Sequence of chain 1.C:
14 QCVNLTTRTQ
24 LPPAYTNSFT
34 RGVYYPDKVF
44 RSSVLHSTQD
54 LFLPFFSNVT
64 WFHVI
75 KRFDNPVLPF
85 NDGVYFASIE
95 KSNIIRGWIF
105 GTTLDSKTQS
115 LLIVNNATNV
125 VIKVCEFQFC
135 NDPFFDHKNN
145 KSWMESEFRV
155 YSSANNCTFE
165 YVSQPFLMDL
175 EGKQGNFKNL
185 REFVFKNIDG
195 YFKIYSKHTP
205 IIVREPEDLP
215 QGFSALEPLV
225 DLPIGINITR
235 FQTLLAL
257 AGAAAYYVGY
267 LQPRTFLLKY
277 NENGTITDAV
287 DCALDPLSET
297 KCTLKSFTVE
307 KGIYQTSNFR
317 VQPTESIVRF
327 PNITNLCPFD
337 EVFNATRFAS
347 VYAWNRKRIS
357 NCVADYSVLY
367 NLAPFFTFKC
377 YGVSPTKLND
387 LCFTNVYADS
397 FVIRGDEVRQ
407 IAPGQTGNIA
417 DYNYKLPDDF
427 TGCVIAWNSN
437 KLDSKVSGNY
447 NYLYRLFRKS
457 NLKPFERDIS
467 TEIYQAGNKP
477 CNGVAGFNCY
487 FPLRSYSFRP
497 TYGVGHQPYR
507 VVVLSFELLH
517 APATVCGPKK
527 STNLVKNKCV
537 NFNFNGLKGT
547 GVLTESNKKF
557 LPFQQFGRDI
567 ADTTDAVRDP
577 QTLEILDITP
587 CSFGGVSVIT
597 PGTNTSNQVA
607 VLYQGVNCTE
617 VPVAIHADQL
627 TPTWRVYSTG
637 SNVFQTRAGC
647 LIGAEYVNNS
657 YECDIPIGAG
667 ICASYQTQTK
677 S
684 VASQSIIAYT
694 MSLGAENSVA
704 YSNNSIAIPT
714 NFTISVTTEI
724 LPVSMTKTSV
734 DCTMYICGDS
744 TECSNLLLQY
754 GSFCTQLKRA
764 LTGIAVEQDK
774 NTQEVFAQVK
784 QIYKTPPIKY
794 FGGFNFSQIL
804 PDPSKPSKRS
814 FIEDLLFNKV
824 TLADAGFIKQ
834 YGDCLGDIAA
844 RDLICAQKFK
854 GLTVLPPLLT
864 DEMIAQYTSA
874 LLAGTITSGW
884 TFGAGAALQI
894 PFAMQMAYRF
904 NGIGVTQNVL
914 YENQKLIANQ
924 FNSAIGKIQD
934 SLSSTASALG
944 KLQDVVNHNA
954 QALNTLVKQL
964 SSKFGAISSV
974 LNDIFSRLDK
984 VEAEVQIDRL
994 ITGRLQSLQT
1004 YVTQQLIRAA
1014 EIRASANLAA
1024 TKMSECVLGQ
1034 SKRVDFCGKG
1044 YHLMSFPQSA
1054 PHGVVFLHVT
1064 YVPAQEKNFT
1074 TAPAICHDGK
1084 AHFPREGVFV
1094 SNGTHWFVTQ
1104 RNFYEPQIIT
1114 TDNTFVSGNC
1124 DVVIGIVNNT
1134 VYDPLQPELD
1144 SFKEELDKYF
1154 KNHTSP

Sequence of chain 1.A:
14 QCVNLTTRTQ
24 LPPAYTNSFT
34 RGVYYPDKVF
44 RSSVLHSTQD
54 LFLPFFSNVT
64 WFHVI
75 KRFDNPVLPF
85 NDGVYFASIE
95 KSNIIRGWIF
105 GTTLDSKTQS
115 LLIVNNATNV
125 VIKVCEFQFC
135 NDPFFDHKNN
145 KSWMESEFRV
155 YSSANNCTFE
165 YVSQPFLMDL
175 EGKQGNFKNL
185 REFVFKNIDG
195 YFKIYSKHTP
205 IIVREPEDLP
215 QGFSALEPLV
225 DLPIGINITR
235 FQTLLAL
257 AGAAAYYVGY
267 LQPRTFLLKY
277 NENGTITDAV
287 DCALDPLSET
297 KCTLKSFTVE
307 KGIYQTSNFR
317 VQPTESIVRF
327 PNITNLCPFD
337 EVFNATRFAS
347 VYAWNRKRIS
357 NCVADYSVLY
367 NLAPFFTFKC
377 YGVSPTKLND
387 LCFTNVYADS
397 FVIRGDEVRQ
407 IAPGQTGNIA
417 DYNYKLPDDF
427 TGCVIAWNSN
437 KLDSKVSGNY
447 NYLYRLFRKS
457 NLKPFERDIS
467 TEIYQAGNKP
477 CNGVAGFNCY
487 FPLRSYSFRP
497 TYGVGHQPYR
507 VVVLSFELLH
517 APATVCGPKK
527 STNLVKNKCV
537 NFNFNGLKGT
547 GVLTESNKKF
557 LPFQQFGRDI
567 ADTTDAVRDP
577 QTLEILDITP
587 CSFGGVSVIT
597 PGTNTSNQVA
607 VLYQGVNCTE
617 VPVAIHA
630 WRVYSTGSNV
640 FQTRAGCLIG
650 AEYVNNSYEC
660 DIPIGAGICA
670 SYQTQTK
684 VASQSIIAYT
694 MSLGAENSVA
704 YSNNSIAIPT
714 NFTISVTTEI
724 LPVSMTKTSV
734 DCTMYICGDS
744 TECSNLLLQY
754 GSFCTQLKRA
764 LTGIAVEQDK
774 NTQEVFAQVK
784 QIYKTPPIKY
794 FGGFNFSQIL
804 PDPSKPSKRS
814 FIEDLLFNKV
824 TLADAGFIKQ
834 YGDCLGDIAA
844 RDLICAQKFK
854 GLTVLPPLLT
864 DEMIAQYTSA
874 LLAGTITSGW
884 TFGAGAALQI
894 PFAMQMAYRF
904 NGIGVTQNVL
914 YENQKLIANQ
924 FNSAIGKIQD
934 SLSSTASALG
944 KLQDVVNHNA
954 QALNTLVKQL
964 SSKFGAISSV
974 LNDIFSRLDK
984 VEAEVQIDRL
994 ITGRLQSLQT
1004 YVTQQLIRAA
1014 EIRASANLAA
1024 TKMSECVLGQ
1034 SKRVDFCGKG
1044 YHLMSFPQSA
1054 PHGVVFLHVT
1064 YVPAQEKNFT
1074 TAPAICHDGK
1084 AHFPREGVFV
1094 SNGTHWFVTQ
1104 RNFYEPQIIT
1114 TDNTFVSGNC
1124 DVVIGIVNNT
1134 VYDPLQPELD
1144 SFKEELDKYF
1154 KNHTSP

This protein binds this small molecule.
Small molecule (SMILES): CC(=O)N[C@@H]1[C@@H](O)[C@H](O)[C@@H](CO)O[C@H]1O

Binding-site contacts:
Ligand atom C3 contacts residue ASN160 of chain 1.A at 3.6 Å.
Ligand atom O5 contacts residue ASN160 of chain 1.A at 2.3 Å (h-bond).
Ligand atom C7 contacts residue ASN160 of chain 1.A at 3.3 Å.
Ligand atom C1 contacts residue GLU130 of chain 1.A at 4.1 Å.
Ligand atom C1 contacts residue ASN160 of chain 1.A at 1.5 Å.
Ligand atom C2 contacts residue ASN160 of chain 1.A at 2.2 Å.
Ligand atom C8 contacts residue ALA349 of chain 1.C at 4.5 Å (hydrophobic).
Ligand atom N2 contacts residue ASN160 of chain 1.A at 2.8 Å (h-bond).
Ligand atom O6 contacts residue ASN159 of chain 1.A at 4.3 Å.
Ligand atom O5 contacts residue ASN159 of chain 1.A at 3.7 Å.
Ligand atom C4 contacts residue ASN160 of chain 1.A at 4.1 Å.
Ligand atom C5 contacts residue ASN160 of chain 1.A at 3.7 Å.
Ligand atom C1 contacts residue ASN159 of chain 1.A at 4.4 Å.
Ligand atom C8 contacts residue ASN160 of chain 1.A at 4.5 Å.
Ligand atom O7 contacts residue ASN160 of chain 1.A at 3.5 Å (h-bond).